A protein and the small-molecule ligand that binds it are described below.
Small molecule (SMILES): CC(=O)N[C@H]1[C@H](O[C@H]2[C@H](O)[C@@H](NC(C)=O)CO[C@@H]2CO)O[C@H](CO)[C@@H](O)[C@@H]1O

Sequence of chain 13.L:
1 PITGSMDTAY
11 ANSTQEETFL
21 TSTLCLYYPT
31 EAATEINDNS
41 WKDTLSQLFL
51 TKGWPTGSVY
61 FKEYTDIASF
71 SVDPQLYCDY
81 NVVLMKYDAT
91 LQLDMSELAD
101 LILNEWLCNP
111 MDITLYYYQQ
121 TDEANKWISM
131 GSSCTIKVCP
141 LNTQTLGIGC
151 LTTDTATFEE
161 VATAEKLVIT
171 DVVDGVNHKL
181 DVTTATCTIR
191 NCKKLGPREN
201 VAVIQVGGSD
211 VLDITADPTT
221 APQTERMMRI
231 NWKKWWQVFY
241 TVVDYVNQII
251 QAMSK

Binding-site contacts:
Ligand atom C7 contacts residue ASN12 of chain 13.L at 3.9 Å.
Ligand atom O5 contacts residue ASN12 of chain 13.L at 2.6 Å (h-bond).
Ligand atom O7 contacts residue ASN12 of chain 13.L at 3.7 Å.
Ligand atom C1 contacts residue ASN12 of chain 13.L at 2.1 Å.
Ligand atom N2 contacts residue ASN12 of chain 13.L at 3.8 Å.
Ligand atom C2 contacts residue ASN12 of chain 13.L at 3.2 Å.
Ligand atom C5 contacts residue ASN12 of chain 13.L at 4.0 Å.